Sequence of chain 1.A:
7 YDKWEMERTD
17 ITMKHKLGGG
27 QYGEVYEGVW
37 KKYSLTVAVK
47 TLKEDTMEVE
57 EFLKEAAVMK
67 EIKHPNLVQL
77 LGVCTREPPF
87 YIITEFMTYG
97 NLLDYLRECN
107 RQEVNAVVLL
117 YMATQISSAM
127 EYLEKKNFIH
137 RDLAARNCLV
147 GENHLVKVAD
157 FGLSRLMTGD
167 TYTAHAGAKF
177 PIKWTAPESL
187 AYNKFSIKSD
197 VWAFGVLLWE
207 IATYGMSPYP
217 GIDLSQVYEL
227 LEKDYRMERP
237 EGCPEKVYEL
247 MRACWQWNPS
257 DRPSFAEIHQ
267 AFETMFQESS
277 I

Binding-site contacts:
Ligand atom N contacts residue PHE176 of chain 1.A at 3.1 Å (h-bond).
Ligand atom CA contacts residue GLY173 of chain 1.A at 3.7 Å.
Ligand atom O contacts residue LYS175 of chain 1.A at 3.4 Å.
Ligand atom C contacts residue GLY173 of chain 1.A at 3.8 Å.
Ligand atom CZ contacts residue TYR224 of chain 1.A at 3.6 Å (hydrophobic).
Ligand atom CD contacts residue ALA172 of chain 1.A at 3.6 Å (hydrophobic).
Ligand atom O contacts residue PHE176 of chain 1.A at 3.0 Å (h-bond).
Ligand atom CD2 contacts residue 1121 of chain 1.M at 3.7 Å.
Ligand atom CE2 contacts residue 1121 of chain 1.M at 2.4 Å.
Ligand atom CA contacts residue ALA174 of chain 1.A at 3.2 Å (hydrophobic).
Ligand atom OE2 contacts residue ALA172 of chain 1.A at 3.3 Å.
Ligand atom CD1 contacts residue 1121 of chain 1.M at 3.8 Å.
Ligand atom CE1 contacts residue TYR224 of chain 1.A at 3.6 Å (hydrophobic).
Ligand atom O contacts residue PHE176 of chain 1.A at 3.7 Å.
Ligand atom C contacts residue LEU220 of chain 1.A at 3.8 Å (hydrophobic).
Ligand atom CZ contacts residue 1121 of chain 1.M at 1.4 Å.
Ligand atom O contacts residue ILE178 of chain 1.A at 3.6 Å.
Ligand atom C contacts residue ALA174 of chain 1.A at 3.4 Å (hydrophobic).
Ligand atom CD2 contacts residue LEU186 of chain 1.A at 3.4 Å (hydrophobic).
Ligand atom O contacts residue ALA174 of chain 1.A at 3.7 Å.
Ligand atom CG contacts residue LYS175 of chain 1.A at 3.8 Å.
Ligand atom OE2 contacts residue HIS171 of chain 1.A at 2.7 Å (h-bond).
Ligand atom OE1 contacts residue HIS171 of chain 1.A at 3.4 Å (h-bond).
Ligand atom CA contacts residue PHE176 of chain 1.A at 3.3 Å (hydrophobic).
Ligand atom CE1 contacts residue GLN27 of chain 1.A at 3.6 Å.
Ligand atom CE2 contacts residue LEU186 of chain 1.A at 3.4 Å (hydrophobic).
Ligand atom O contacts residue PRO177 of chain 1.A at 3.4 Å.
Ligand atom CD2 contacts residue PHE176 of chain 1.A at 3.7 Å (hydrophobic).
Ligand atom CZ contacts residue GLN27 of chain 1.A at 3.5 Å.
Ligand atom CB contacts residue ALA187 of chain 1.A at 3.6 Å (hydrophobic).
Ligand atom C contacts residue PHE176 of chain 1.A at 3.7 Å (hydrophobic).
Ligand atom O contacts residue ALA174 of chain 1.A at 2.9 Å (h-bond).
Ligand atom N contacts residue ALA174 of chain 1.A at 2.7 Å (h-bond).
Ligand atom CG2 contacts residue ARG142 of chain 1.A at 3.8 Å.
Ligand atom CB contacts residue LYS175 of chain 1.A at 3.6 Å.
Ligand atom CE1 contacts residue 1121 of chain 1.M at 2.5 Å.
Ligand atom CD contacts residue HIS171 of chain 1.A at 3.4 Å.
Ligand atom O contacts residue LEU220 of chain 1.A at 3.5 Å.
Ligand atom OE1 contacts residue ALA172 of chain 1.A at 3.6 Å.
Ligand atom O contacts residue GLY173 of chain 1.A at 3.1 Å.

This small molecule binds to this protein.
Small molecule (SMILES): CC[C@H](C)[C@H](NC(=O)[C@@H](N)CCC(=O)O)C(=O)N[C@@H](Cc1ccccc1)C(=O)NCC(=O)N[C@@H](CCC(=O)O)C(=O)N[C@@H](Cc1ccccc1)C(=O)N[C@@H](CCC(=O)O)C(=O)N[C@@H](C)C=O